This protein binds this small molecule.
Small molecule (SMILES): CC(=O)N[C@H]1[C@H](O[C@H]2[C@H](O)[C@@H](NC(C)=O)CO[C@@H]2CO)O[C@H](CO)[C@@H](O[C@@H]2O[C@H](CO[C@H]3O[C@H](CO)[C@@H](O)[C@H](O[C@H]4O[C@H](CO)[C@@H](O)[C@H](O)[C@@H]4O)[C@@H]3O)[C@@H](O)[C@H](O[C@H]3O[C@H](CO)[C@@H](O)[C@H](O)[C@@H]3O)[C@@H]2O)[C@@H]1O

Binding-site contacts:
Ligand atom O7 contacts residue ASN431 of chain 1.A at 3.9 Å.
Ligand atom O5 contacts residue SER179 of chain 1.B at 3.2 Å (h-bond).
Ligand atom C2 contacts residue ASP217 of chain 1.B at 3.5 Å.
Ligand atom C1 contacts residue ASP217 of chain 1.B at 3.5 Å.
Ligand atom C2 contacts residue ARG528 of chain 1.B at 3.6 Å.
Ligand atom O6 contacts residue SER179 of chain 1.B at 3.1 Å (h-bond).
Ligand atom C5 contacts residue GLU531 of chain 1.B at 3.6 Å.
Ligand atom C6 contacts residue SER179 of chain 1.B at 3.5 Å.
Ligand atom C6 contacts residue TRP437 of chain 1.A at 3.5 Å (hydrophobic).
Ligand atom C3 contacts residue ASN198 of chain 1.B at 3.7 Å.
Ligand atom C3 contacts residue ASP217 of chain 1.B at 3.8 Å.
Ligand atom O4 contacts residue GLU531 of chain 1.B at 3.1 Å (salt-bridge).
Ligand atom C8 contacts residue ASN431 of chain 1.A at 3.2 Å.
Ligand atom O6 contacts residue ARG528 of chain 1.B at 3.5 Å (salt-bridge).
Ligand atom O6 contacts residue TRP437 of chain 1.A at 3.3 Å (h-bond).
Ligand atom N2 contacts residue ILE434 of chain 1.A at 4.0 Å.
Ligand atom C8 contacts residue ARG435 of chain 1.A at 3.8 Å.
Ligand atom C8 contacts residue ILE434 of chain 1.A at 3.7 Å (hydrophobic).
Ligand atom O2 contacts residue ARG528 of chain 1.B at 3.6 Å.
Ligand atom C5 contacts residue SER179 of chain 1.B at 3.7 Å.
Ligand atom C6 contacts residue GLU531 of chain 1.B at 3.8 Å.
Ligand atom C6 contacts residue ARG528 of chain 1.B at 3.7 Å.
Ligand atom O5 contacts residue SER200 of chain 1.B at 3.4 Å (h-bond).
Ligand atom C7 contacts residue ASP217 of chain 1.B at 3.5 Å.
Ligand atom C7 contacts residue ASN198 of chain 1.B at 3.7 Å.
Ligand atom C7 contacts residue ILE434 of chain 1.A at 3.9 Å (hydrophobic).
Ligand atom C7 contacts residue ASN431 of chain 1.A at 4.0 Å.
Ligand atom C5 contacts residue SER200 of chain 1.B at 3.7 Å.
Ligand atom C8 contacts residue ASP217 of chain 1.B at 3.5 Å.
Ligand atom C1 contacts residue SER200 of chain 1.B at 3.6 Å.
Ligand atom O5 contacts residue ASN198 of chain 1.B at 2.2 Å (h-bond).
Ligand atom C1 contacts residue ASN198 of chain 1.B at 1.4 Å.
Ligand atom C2 contacts residue ASN198 of chain 1.B at 2.3 Å.
Ligand atom O6 contacts residue SER200 of chain 1.B at 4.0 Å.
Ligand atom O6 contacts residue GLU531 of chain 1.B at 2.8 Å (salt-bridge).
Ligand atom C5 contacts residue ASN198 of chain 1.B at 3.5 Å.
Ligand atom N2 contacts residue ASP217 of chain 1.B at 2.6 Å (salt-bridge).
Ligand atom N2 contacts residue ASN198 of chain 1.B at 2.9 Å (h-bond).
Ligand atom C1 contacts residue ARG528 of chain 1.B at 3.7 Å.
Ligand atom O6 contacts residue ASN431 of chain 1.A at 3.5 Å (h-bond).

Sequence of chain 1.B:
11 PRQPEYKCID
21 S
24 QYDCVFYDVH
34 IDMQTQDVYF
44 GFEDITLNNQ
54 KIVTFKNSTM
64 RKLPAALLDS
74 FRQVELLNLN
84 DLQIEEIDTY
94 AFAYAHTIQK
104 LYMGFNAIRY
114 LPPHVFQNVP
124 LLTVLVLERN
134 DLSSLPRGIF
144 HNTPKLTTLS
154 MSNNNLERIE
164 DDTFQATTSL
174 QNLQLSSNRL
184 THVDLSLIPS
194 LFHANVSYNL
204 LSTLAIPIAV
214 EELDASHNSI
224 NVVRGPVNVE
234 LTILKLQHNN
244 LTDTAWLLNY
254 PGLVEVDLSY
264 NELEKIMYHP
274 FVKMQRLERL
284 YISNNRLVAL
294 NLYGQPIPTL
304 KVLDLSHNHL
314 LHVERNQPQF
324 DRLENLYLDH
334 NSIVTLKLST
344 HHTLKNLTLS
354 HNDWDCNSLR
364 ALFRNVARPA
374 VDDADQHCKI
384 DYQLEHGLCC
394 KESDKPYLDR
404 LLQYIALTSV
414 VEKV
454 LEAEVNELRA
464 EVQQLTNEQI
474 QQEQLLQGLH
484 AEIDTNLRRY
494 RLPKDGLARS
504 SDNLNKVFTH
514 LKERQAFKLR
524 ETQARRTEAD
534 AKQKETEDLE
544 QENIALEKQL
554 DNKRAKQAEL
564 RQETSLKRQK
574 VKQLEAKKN

Sequence of chain 1.A:
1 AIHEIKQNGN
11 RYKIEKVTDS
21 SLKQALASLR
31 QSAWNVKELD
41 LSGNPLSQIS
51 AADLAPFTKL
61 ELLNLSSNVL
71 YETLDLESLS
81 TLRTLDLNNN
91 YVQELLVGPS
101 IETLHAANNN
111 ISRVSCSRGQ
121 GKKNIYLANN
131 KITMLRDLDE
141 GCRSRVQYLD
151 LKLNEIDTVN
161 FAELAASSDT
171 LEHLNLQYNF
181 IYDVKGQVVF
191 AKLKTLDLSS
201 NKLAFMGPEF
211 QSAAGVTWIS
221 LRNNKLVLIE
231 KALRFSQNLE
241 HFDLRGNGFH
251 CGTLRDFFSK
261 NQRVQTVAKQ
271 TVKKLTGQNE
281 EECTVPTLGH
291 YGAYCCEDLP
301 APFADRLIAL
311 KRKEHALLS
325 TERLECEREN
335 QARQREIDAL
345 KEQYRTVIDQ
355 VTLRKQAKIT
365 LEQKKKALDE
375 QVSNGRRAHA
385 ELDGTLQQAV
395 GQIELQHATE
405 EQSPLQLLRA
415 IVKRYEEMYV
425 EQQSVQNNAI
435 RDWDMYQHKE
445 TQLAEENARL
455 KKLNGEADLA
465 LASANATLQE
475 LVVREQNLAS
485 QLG